Binding-site contacts:
Ligand atom O3 contacts residue ASP65 of chain 1.A at 2.7 Å (salt-bridge).
Ligand atom C4 contacts residue ARG66 of chain 1.A at 3.8 Å.
Ligand atom O6 contacts residue GLU153 of chain 1.A at 2.5 Å (salt-bridge).
Ligand atom C1 contacts residue ASP14 of chain 1.A at 3.7 Å.
Ligand atom O2 contacts residue GLU111 of chain 1.A at 2.5 Å (salt-bridge).
Ligand atom C6 contacts residue TYR155 of chain 1.A at 3.9 Å (hydrophobic).
Ligand atom O3 contacts residue ALA63 of chain 1.A at 3.4 Å.
Ligand atom C2 contacts residue ASP65 of chain 1.A at 3.4 Å.
Ligand atom O6 contacts residue PHE156 of chain 1.A at 3.9 Å.
Ligand atom O2 contacts residue ASP65 of chain 1.A at 2.8 Å (salt-bridge).
Ligand atom C1 contacts residue LYS15 of chain 1.A at 3.8 Å.
Ligand atom C2 contacts residue TRP62 of chain 1.A at 3.9 Å (hydrophobic).
Ligand atom O3 contacts residue ARG66 of chain 1.A at 2.8 Å (salt-bridge).
Ligand atom O2 contacts residue TRP62 of chain 1.A at 3.1 Å (h-bond).
Ligand atom O6 contacts residue TYR155 of chain 1.A at 3.2 Å (h-bond).
Ligand atom O2 contacts residue LYS15 of chain 1.A at 2.9 Å (salt-bridge).
Ligand atom C3 contacts residue TRP62 of chain 1.A at 3.6 Å (hydrophobic).
Ligand atom O2 contacts residue ALA63 of chain 1.A at 3.5 Å.
Ligand atom O5 contacts residue TYR155 of chain 1.A at 3.4 Å.
Ligand atom O1 contacts residue TRP230 of chain 1.A at 3.7 Å.
Ligand atom O5 contacts residue ASP14 of chain 1.A at 4.0 Å.
Ligand atom O3 contacts residue TRP341 of chain 1.A at 3.7 Å.
Ligand atom C6 contacts residue ARG345 of chain 1.A at 4.0 Å.
Ligand atom C6 contacts residue PHE156 of chain 1.A at 3.9 Å (hydrophobic).
Ligand atom O3 contacts residue TRP62 of chain 1.A at 3.4 Å (h-bond).
Ligand atom C1 contacts residue TYR155 of chain 1.A at 3.5 Å (hydrophobic).
Ligand atom C2 contacts residue GLU111 of chain 1.A at 3.5 Å.
Ligand atom O1 contacts residue ASP14 of chain 1.A at 2.8 Å (salt-bridge).
Ligand atom C3 contacts residue ASP65 of chain 1.A at 3.6 Å.
Ligand atom C6 contacts residue PRO154 of chain 1.A at 3.9 Å (hydrophobic).
Ligand atom O6 contacts residue PRO154 of chain 1.A at 3.4 Å.
Ligand atom C6 contacts residue TRP341 of chain 1.A at 3.7 Å (hydrophobic).
Ligand atom C6 contacts residue GLU153 of chain 1.A at 3.4 Å.
Ligand atom O1 contacts residue LYS15 of chain 1.A at 3.3 Å (salt-bridge).
Ligand atom O4 contacts residue TRP341 of chain 1.A at 4.0 Å.
Ligand atom O3 contacts residue GLU111 of chain 1.A at 3.8 Å.
Ligand atom C2 contacts residue LYS15 of chain 1.A at 3.8 Å.
Ligand atom C4 contacts residue TRP341 of chain 1.A at 3.6 Å (hydrophobic).
Ligand atom C3 contacts residue ARG66 of chain 1.A at 3.9 Å.
Ligand atom O4 contacts residue ARG66 of chain 1.A at 2.9 Å (salt-bridge).

A small-molecule ligand and the protein it binds are described below.
Small molecule (SMILES): OC[C@H]1O[C@H](O[C@H]2[C@H](O)[C@@H](O)[C@H](O)O[C@@H]2CO)[C@H](O)[C@@H](O)[C@@H]1O

Sequence of chain 1.A:
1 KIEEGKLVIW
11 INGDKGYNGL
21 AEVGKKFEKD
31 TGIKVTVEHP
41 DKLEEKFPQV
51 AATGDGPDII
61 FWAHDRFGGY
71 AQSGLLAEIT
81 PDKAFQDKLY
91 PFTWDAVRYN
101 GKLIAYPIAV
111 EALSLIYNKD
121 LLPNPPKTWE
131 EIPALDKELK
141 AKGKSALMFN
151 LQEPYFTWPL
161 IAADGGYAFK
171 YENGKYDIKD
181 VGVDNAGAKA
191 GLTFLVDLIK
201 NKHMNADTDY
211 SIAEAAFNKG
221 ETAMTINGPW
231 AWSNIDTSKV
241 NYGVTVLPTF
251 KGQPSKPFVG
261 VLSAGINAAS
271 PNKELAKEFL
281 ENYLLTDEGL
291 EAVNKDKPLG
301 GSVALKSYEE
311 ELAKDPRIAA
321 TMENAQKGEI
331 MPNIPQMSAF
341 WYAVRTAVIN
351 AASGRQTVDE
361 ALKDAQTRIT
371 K